Binding-site contacts:
Ligand atom O5 contacts residue GLN913 of chain 1.B at 4.4 Å.
Ligand atom C7 contacts residue ASN704 of chain 1.B at 3.3 Å.
Ligand atom C3 contacts residue ASN704 of chain 1.B at 3.7 Å.
Ligand atom C5 contacts residue GLN913 of chain 1.B at 4.1 Å.
Ligand atom C7 contacts residue LEU909 of chain 1.B at 3.9 Å (hydrophobic).
Ligand atom O5 contacts residue ASN704 of chain 1.B at 2.4 Å (h-bond).
Ligand atom C5 contacts residue LEU909 of chain 1.B at 4.0 Å (hydrophobic).
Ligand atom C6 contacts residue GLN913 of chain 1.B at 3.8 Å.
Ligand atom C8 contacts residue LEU909 of chain 1.B at 3.8 Å (hydrophobic).
Ligand atom O7 contacts residue GLN1058 of chain 1.B at 3.5 Å (h-bond).
Ligand atom C8 contacts residue ASN704 of chain 1.B at 4.5 Å.
Ligand atom O7 contacts residue LEU909 of chain 1.B at 3.5 Å.
Ligand atom C8 contacts residue GLN913 of chain 1.B at 4.3 Å.
Ligand atom C7 contacts residue GLN1058 of chain 1.B at 4.4 Å.
Ligand atom C5 contacts residue ASN704 of chain 1.B at 3.6 Å.
Ligand atom O6 contacts residue GLN913 of chain 1.B at 2.5 Å (h-bond).
Ligand atom C1 contacts residue ASN704 of chain 1.B at 1.4 Å.
Ligand atom C2 contacts residue ASN704 of chain 1.B at 2.4 Å.
Ligand atom C6 contacts residue LEU909 of chain 1.B at 4.3 Å (hydrophobic).
Ligand atom C4 contacts residue ASN704 of chain 1.B at 4.2 Å.
Ligand atom N2 contacts residue ASN704 of chain 1.B at 2.8 Å (h-bond).
Ligand atom O6 contacts residue LEU909 of chain 1.B at 4.0 Å.
Ligand atom C1 contacts residue LEU909 of chain 1.B at 4.3 Å (hydrophobic).
Ligand atom O7 contacts residue ASN704 of chain 1.B at 3.4 Å (h-bond).
Ligand atom O4 contacts residue LEU909 of chain 1.B at 4.3 Å.

Sequence of chain 1.B:
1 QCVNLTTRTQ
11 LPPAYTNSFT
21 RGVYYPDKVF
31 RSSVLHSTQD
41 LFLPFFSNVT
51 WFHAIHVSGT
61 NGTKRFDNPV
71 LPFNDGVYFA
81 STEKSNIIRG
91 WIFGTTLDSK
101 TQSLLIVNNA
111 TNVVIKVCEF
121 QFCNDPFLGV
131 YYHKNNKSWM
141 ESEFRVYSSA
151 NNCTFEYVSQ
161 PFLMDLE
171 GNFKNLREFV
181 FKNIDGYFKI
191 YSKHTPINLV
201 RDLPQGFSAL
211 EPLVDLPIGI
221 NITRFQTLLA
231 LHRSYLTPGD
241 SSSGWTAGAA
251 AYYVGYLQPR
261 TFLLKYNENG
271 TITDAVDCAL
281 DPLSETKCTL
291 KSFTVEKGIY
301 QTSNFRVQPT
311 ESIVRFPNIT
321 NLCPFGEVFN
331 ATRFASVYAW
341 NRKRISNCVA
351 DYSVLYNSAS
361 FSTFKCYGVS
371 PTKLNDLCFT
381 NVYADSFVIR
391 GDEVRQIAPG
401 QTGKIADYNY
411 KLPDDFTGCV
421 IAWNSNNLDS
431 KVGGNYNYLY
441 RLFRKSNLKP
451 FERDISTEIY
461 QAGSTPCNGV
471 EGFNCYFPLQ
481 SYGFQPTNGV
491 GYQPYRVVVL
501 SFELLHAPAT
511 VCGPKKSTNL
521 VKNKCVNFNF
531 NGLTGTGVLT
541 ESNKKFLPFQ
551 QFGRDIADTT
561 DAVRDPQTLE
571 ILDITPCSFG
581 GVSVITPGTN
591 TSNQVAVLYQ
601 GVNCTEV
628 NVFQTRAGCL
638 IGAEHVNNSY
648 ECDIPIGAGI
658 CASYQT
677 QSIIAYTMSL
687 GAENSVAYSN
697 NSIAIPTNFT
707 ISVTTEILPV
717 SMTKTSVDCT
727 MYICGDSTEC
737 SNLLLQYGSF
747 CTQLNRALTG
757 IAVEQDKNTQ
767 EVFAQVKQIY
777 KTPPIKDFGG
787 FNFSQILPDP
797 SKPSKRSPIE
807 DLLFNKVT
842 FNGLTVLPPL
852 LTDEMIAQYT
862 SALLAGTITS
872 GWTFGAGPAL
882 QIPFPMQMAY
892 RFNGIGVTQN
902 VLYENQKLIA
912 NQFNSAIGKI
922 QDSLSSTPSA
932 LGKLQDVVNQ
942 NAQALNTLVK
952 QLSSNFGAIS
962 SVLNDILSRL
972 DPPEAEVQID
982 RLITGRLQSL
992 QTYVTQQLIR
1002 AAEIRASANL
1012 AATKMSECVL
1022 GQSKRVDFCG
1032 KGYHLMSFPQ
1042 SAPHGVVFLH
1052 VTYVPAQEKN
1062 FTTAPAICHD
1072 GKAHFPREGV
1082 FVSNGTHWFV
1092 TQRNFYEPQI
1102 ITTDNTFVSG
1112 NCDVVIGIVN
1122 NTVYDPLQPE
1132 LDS

This protein binds this small molecule.
Small molecule (SMILES): CC(=O)N[C@H]1[C@H](O[C@H]2[C@H](O)[C@@H](NC(C)=O)CO[C@@H]2CO)O[C@H](CO)[C@@H](O)[C@@H]1O